A small-molecule ligand and the protein it binds are described below.
Small molecule (SMILES): CC(C)C[C@H](NC(=O)[C@H](CC(C)C)NC(=O)c1ccccc1)C(=O)O

Sequence of chain 1.A:
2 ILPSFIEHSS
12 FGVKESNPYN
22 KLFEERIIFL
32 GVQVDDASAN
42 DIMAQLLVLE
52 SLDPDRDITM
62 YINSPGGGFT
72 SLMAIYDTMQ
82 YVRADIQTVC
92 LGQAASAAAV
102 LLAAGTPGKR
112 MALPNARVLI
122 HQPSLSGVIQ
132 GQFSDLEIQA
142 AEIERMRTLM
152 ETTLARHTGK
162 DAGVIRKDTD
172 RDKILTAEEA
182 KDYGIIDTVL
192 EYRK

Sequence of chain 1.C:
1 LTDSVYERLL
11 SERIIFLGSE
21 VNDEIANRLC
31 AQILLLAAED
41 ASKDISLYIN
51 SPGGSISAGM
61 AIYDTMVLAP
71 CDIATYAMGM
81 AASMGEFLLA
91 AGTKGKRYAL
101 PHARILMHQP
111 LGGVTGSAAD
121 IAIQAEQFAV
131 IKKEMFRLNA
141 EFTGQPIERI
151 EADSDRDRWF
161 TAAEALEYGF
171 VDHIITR

Binding-site contacts:
Ligand atom CD2 contacts residue PRO110 of chain 1.C at 3.8 Å (hydrophobic).
Ligand atom OXT contacts residue GLY53 of chain 1.C at 3.0 Å.
Ligand atom C contacts residue SER83 of chain 1.C at 2.9 Å.
Ligand atom O contacts residue HIS108 of chain 1.C at 3.2 Å.
Ligand atom CA contacts residue GLY54 of chain 1.C at 3.5 Å.
Ligand atom CG contacts residue LEU111 of chain 1.C at 3.6 Å (hydrophobic).
Ligand atom C4 contacts residue AI41 of chain 1.MB at 3.5 Å.
Ligand atom CA contacts residue ILE56 of chain 1.C at 3.9 Å (hydrophobic).
Ligand atom CB contacts residue MET84 of chain 1.C at 3.3 Å (hydrophobic).
Ligand atom O contacts residue PRO110 of chain 1.C at 3.0 Å.
Ligand atom CD2 contacts residue HIS108 of chain 1.C at 3.1 Å.
Ligand atom OXT contacts residue MET84 of chain 1.C at 3.2 Å (h-bond).
Ligand atom C contacts residue MET84 of chain 1.C at 3.8 Å (hydrophobic).
Ligand atom OXT contacts residue SER83 of chain 1.C at 2.9 Å.
Ligand atom CD2 contacts residue SER55 of chain 1.C at 3.7 Å.
Ligand atom C3 contacts residue AI41 of chain 1.MB at 3.1 Å.
Ligand atom CA contacts residue LEU111 of chain 1.C at 3.6 Å (hydrophobic).
Ligand atom C contacts residue ILE56 of chain 1.C at 3.8 Å (hydrophobic).
Ligand atom N contacts residue GLY54 of chain 1.C at 2.9 Å (h-bond).
Ligand atom OXT contacts residue GLY54 of chain 1.C at 2.8 Å (h-bond).
Ligand atom O contacts residue LEU111 of chain 1.C at 3.0 Å (h-bond).
Ligand atom C2 contacts residue AI41 of chain 1.MB at 3.7 Å.
Ligand atom O contacts residue SER83 of chain 1.C at 3.0 Å.
Ligand atom C contacts residue ILE56 of chain 1.C at 3.8 Å (hydrophobic).
Ligand atom CD1 contacts residue AI41 of chain 1.MB at 3.5 Å.
Ligand atom CB contacts residue SER83 of chain 1.C at 3.8 Å.
Ligand atom CB contacts residue LEU111 of chain 1.C at 3.3 Å (hydrophobic).
Ligand atom CA contacts residue SER83 of chain 1.C at 3.8 Å.
Ligand atom C4 contacts residue PHE128 of chain 1.C at 3.9 Å (hydrophobic).
Ligand atom C contacts residue GLY54 of chain 1.C at 3.7 Å.
Ligand atom C5 contacts residue PHE134 of chain 1.A at 3.7 Å (hydrophobic).
Ligand atom C5 contacts residue PHE128 of chain 1.C at 3.8 Å (hydrophobic).
Ligand atom N contacts residue LEU111 of chain 1.C at 2.9 Å (h-bond).
Ligand atom C3 contacts residue ILE131 of chain 1.C at 3.6 Å (hydrophobic).
Ligand atom CD2 contacts residue GLN109 of chain 1.C at 3.8 Å.
Ligand atom CD1 contacts residue MET135 of chain 1.C at 3.9 Å (hydrophobic).
Ligand atom CB contacts residue GLY54 of chain 1.C at 3.7 Å.
Ligand atom O1 contacts residue SER55 of chain 1.C at 3.7 Å.
Ligand atom O1 contacts residue ILE56 of chain 1.C at 2.9 Å (h-bond).
Ligand atom C6 contacts residue LEU111 of chain 1.C at 3.6 Å (hydrophobic).